Sequence of chain 1.B:
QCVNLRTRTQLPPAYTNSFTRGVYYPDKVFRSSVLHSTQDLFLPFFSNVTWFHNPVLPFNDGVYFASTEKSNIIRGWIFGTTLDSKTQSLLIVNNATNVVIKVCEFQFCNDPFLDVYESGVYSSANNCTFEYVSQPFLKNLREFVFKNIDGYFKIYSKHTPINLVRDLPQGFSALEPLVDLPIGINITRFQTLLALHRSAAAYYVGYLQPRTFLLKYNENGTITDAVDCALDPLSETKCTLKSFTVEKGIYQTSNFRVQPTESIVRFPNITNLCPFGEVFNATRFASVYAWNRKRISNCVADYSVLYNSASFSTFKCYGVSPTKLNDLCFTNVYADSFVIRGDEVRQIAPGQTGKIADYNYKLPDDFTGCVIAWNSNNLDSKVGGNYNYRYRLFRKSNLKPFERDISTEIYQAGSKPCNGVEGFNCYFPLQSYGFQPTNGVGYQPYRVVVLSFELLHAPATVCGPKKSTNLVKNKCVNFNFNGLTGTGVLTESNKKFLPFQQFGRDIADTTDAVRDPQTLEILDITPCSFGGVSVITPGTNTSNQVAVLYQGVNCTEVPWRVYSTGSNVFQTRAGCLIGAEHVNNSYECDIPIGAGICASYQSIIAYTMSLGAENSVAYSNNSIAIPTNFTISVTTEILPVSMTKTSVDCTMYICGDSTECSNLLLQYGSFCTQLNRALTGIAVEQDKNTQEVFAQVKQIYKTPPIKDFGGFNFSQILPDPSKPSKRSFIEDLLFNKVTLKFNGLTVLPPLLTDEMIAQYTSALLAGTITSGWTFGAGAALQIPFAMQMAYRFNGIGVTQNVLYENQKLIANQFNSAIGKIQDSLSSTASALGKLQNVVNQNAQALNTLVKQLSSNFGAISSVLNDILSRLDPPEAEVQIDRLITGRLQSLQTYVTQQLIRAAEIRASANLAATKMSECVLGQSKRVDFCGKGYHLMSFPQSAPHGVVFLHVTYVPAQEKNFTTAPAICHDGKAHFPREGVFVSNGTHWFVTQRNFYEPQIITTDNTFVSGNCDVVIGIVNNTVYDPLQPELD

A small-molecule ligand and the protein it binds are described below.
Small molecule (SMILES): CC(=O)N[C@H]1[C@H](O[C@H]2[C@H](O)[C@@H](NC(C)=O)CO[C@@H]2CO)O[C@H](CO)[C@@H](O)[C@@H]1O

Binding-site contacts:
Ligand atom C6 contacts residue LEU920 of chain 1.B at 4.4 Å (hydrophobic).
Ligand atom C7 contacts residue ASN715 of chain 1.B at 3.3 Å.
Ligand atom C4 contacts residue ASN715 of chain 1.B at 4.2 Å.
Ligand atom O7 contacts residue ASN715 of chain 1.B at 3.3 Å (h-bond).
Ligand atom O7 contacts residue GLN1069 of chain 1.B at 3.5 Å (h-bond).
Ligand atom C8 contacts residue ASN715 of chain 1.B at 4.5 Å.
Ligand atom C1 contacts residue ASN715 of chain 1.B at 1.4 Å.
Ligand atom C7 contacts residue LEU920 of chain 1.B at 4.0 Å (hydrophobic).
Ligand atom O7 contacts residue LEU920 of chain 1.B at 4.1 Å.
Ligand atom O5 contacts residue ASN715 of chain 1.B at 2.3 Å (h-bond).
Ligand atom C2 contacts residue ASN715 of chain 1.B at 2.4 Å.
Ligand atom N2 contacts residue ASN715 of chain 1.B at 2.9 Å (h-bond).
Ligand atom C3 contacts residue ASN715 of chain 1.B at 3.8 Å.
Ligand atom O4 contacts residue LEU920 of chain 1.B at 4.4 Å.
Ligand atom C5 contacts residue LEU920 of chain 1.B at 4.2 Å (hydrophobic).
Ligand atom C5 contacts residue ASN715 of chain 1.B at 3.6 Å.
Ligand atom C8 contacts residue LEU920 of chain 1.B at 3.9 Å (hydrophobic).